Sequence of chain 1.A:
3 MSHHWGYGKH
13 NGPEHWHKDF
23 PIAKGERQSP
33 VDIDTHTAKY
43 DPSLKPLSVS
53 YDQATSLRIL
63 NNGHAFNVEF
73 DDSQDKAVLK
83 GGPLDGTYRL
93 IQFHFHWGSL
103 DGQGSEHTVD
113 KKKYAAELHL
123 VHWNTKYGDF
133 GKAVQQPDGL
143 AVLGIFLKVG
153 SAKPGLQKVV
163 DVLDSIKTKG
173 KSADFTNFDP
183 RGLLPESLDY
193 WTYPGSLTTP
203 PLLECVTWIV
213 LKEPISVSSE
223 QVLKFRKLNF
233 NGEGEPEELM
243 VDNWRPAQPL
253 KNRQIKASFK

Binding-site contacts:
Ligand atom O2 contacts residue 6M91 of chain 1.G at 3.4 Å.
Ligand atom C6 contacts residue 6M41 of chain 1.J at 4.1 Å.
Ligand atom B1 contacts residue HIS6 of chain 1.A at 3.8 Å.
Ligand atom B1 contacts residue 6M91 of chain 1.G at 3.3 Å.
Ligand atom C1 contacts residue 6M91 of chain 1.G at 3.6 Å.
Ligand atom O2 contacts residue HIS6 of chain 1.A at 3.5 Å (h-bond).
Ligand atom O1 contacts residue HIS6 of chain 1.A at 3.1 Å (h-bond).
Ligand atom O1 contacts residue HIS5 of chain 1.A at 3.5 Å.
Ligand atom C7 contacts residue SER4 of chain 1.A at 4.3 Å.
Ligand atom B1 contacts residue HIS5 of chain 1.A at 3.7 Å.
Ligand atom C5 contacts residue HIS12 of chain 1.A at 4.2 Å.
Ligand atom O1 contacts residue SER4 of chain 1.A at 3.7 Å.
Ligand atom C7 contacts residue 6M91 of chain 1.G at 4.2 Å.
Ligand atom C7 contacts residue 6M41 of chain 1.J at 4.1 Å.
Ligand atom C5 contacts residue 6M41 of chain 1.J at 3.5 Å.
Ligand atom O1 contacts residue 6M91 of chain 1.G at 3.7 Å.
Ligand atom C2 contacts residue 6M91 of chain 1.G at 3.9 Å.
Ligand atom C6 contacts residue 6M91 of chain 1.G at 4.1 Å.
Ligand atom C7 contacts residue HIS6 of chain 1.A at 3.8 Å.
Ligand atom C4 contacts residue HIS12 of chain 1.A at 4.0 Å.
Ligand atom O2 contacts residue HIS5 of chain 1.A at 3.1 Å.
Ligand atom C7 contacts residue ASN13 of chain 1.A at 4.0 Å.

The small molecule below binds the protein below.
Small molecule (SMILES): OB1OCc2ccccc21